Binding-site contacts:
Ligand atom C13 contacts residue ASN47 of chain 1.B at 3.8 Å.
Ligand atom O contacts residue GLY72 of chain 1.B at 3.6 Å.
Ligand atom C13 contacts residue SER51 of chain 1.B at 3.6 Å.
Ligand atom N contacts residue VAL71 of chain 1.B at 3.6 Å.
Ligand atom O2 contacts residue ASN47 of chain 1.B at 3.0 Å (h-bond).
Ligand atom S contacts residue TRP103 of chain 1.B at 3.6 Å.
Ligand atom N1 contacts residue LEU49 of chain 1.B at 3.8 Å.
Ligand atom O contacts residue ASN73 of chain 1.B at 2.8 Å (h-bond).
Ligand atom C1 contacts residue TRP132 of chain 1.B at 3.4 Å (hydrophobic).
Ligand atom N1 contacts residue ASP152 of chain 1.B at 2.8 Å (salt-bridge).
Ligand atom C3 contacts residue SER69 of chain 1.B at 3.4 Å.
Ligand atom C11 contacts residue SER136 of chain 1.B at 3.7 Å.
Ligand atom C2 contacts residue TRP144 of chain 1.D at 3.5 Å (hydrophobic).
Ligand atom C8 contacts residue SER112 of chain 1.B at 4.0 Å.
Ligand atom C13 contacts residue LEU49 of chain 1.B at 3.8 Å (hydrophobic).
Ligand atom C12 contacts residue VAL71 of chain 1.B at 3.8 Å (hydrophobic).
Ligand atom C4 contacts residue TRP103 of chain 1.B at 3.6 Å (hydrophobic).
Ligand atom C6 contacts residue TRP103 of chain 1.B at 3.5 Å (hydrophobic).
Ligand atom C13 contacts residue TYR67 of chain 1.B at 3.6 Å (hydrophobic).
Ligand atom S contacts residue TRP116 of chain 1.B at 3.8 Å.
Ligand atom O1 contacts residue SER112 of chain 1.B at 3.7 Å.
Ligand atom N contacts residue SER69 of chain 1.B at 3.1 Å (h-bond).
Ligand atom C4 contacts residue LEU134 of chain 1.B at 3.8 Å (hydrophobic).
Ligand atom C13 contacts residue ASP152 of chain 1.B at 3.7 Å.
Ligand atom N1 contacts residue ASN47 of chain 1.B at 3.9 Å.
Ligand atom O2 contacts residue TYR67 of chain 1.B at 2.7 Å (h-bond).
Ligand atom O2 contacts residue SER51 of chain 1.B at 2.6 Å (h-bond).
Ligand atom C1 contacts residue TRP116 of chain 1.B at 3.9 Å (hydrophobic).
Ligand atom C6 contacts residue ASN73 of chain 1.B at 3.8 Å.
Ligand atom C contacts residue ASP152 of chain 1.B at 3.8 Å.
Ligand atom O2 contacts residue ASP152 of chain 1.B at 3.8 Å.
Ligand atom C3 contacts residue VAL71 of chain 1.B at 3.9 Å (hydrophobic).
Ligand atom C12 contacts residue TRP144 of chain 1.D at 3.6 Å (hydrophobic).
Ligand atom C10 contacts residue TRP144 of chain 1.D at 3.7 Å (hydrophobic).
Ligand atom C contacts residue TRP132 of chain 1.B at 3.8 Å (hydrophobic).
Ligand atom S contacts residue THR114 of chain 1.B at 3.4 Å (h-bond).
Ligand atom C7 contacts residue ASN73 of chain 1.B at 3.8 Å.
Ligand atom O1 contacts residue ALA110 of chain 1.B at 3.9 Å.
Ligand atom C3 contacts residue TRP103 of chain 1.B at 3.8 Å (hydrophobic).
Ligand atom C5 contacts residue TRP103 of chain 1.B at 3.7 Å (hydrophobic).

Sequence of chain 1.B:
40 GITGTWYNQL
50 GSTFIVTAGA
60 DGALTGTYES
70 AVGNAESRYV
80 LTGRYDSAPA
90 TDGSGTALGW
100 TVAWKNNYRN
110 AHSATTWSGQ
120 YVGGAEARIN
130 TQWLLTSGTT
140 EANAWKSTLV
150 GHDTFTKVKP

Sequence of chain 1.D:
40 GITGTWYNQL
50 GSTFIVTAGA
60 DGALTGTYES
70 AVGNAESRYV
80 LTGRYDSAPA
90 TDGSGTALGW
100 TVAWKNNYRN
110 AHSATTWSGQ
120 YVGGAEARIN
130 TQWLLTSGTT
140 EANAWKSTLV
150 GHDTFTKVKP

The protein below binds the small molecule below.
Small molecule (SMILES): CC(C)COC(=O)CCCC[C@@H]1SC[C@@H]2NC(=O)N[C@@H]21